Sequence of chain 1.B:
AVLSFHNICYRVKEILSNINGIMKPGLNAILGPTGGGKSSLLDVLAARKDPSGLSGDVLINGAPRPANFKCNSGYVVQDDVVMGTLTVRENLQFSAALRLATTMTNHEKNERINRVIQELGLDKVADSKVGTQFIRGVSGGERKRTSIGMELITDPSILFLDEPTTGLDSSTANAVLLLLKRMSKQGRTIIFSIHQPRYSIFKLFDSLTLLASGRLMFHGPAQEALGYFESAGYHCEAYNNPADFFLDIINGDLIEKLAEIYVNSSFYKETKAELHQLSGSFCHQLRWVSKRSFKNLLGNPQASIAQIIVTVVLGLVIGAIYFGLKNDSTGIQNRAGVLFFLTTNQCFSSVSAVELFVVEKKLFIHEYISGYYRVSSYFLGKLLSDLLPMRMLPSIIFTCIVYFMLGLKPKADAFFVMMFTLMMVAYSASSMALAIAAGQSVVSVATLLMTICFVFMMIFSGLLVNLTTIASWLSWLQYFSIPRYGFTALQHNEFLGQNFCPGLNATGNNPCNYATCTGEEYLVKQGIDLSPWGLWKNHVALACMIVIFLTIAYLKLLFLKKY

Binding-site contacts:
Ligand atom C25 contacts residue PHE439 of chain 1.B at 3.6 Å (hydrophobic).
Ligand atom C16 contacts residue PHE439 of chain 1.B at 4.2 Å (hydrophobic).
Ligand atom C14 contacts residue PHE439 of chain 1.B at 4.0 Å (hydrophobic).
Ligand atom O22 contacts residue PHE439 of chain 1.B at 4.0 Å.
Ligand atom C27 contacts residue THR542 of chain 1.B at 4.1 Å.
Ligand atom C20 contacts residue THR435 of chain 1.B at 4.2 Å.
Ligand atom C1 contacts residue THR542 of chain 1.B at 4.0 Å.
Ligand atom C13 contacts residue PHE439 of chain 1.B at 4.2 Å (hydrophobic).
Ligand atom C5 contacts residue VAL546 of chain 1.B at 4.1 Å (hydrophobic).
Ligand atom C19 contacts residue VAL546 of chain 1.A at 3.9 Å (hydrophobic).
Ligand atom N12 contacts residue PHE439 of chain 1.A at 4.1 Å.
Ligand atom O23 contacts residue MET549 of chain 1.A at 3.6 Å (h-bond).
Ligand atom O24 contacts residue MET549 of chain 1.A at 3.0 Å (h-bond).
Ligand atom O23 contacts residue THR435 of chain 1.B at 3.9 Å.
Ligand atom O24 contacts residue PHE439 of chain 1.A at 4.0 Å.
Ligand atom C29 contacts residue PHE439 of chain 1.A at 3.1 Å (hydrophobic).
Ligand atom C17 contacts residue PHE439 of chain 1.B at 4.2 Å (hydrophobic).
Ligand atom C13 contacts residue PHE439 of chain 1.A at 4.0 Å (hydrophobic).
Ligand atom N10 contacts residue VAL546 of chain 1.B at 3.8 Å.
Ligand atom C15 contacts residue PHE439 of chain 1.B at 4.1 Å (hydrophobic).
Ligand atom C4 contacts residue VAL546 of chain 1.B at 4.2 Å (hydrophobic).
Ligand atom N10 contacts residue PHE439 of chain 1.A at 3.9 Å.
Ligand atom C21 contacts residue MET549 of chain 1.A at 4.2 Å (hydrophobic).
Ligand atom O23 contacts residue PHE432 of chain 1.B at 4.1 Å.
Ligand atom C7 contacts residue THR542 of chain 1.B at 3.6 Å.
Ligand atom O18 contacts residue THR542 of chain 1.A at 3.6 Å.
Ligand atom C6 contacts residue PHE439 of chain 1.A at 4.2 Å (hydrophobic).
Ligand atom C4 contacts residue ASN436 of chain 1.A at 3.4 Å.
Ligand atom C8 contacts residue PHE439 of chain 1.A at 4.1 Å (hydrophobic).
Ligand atom C3 contacts residue ASN436 of chain 1.A at 3.5 Å.
Ligand atom C17 contacts residue PHE439 of chain 1.A at 4.1 Å (hydrophobic).
Ligand atom C29 contacts residue SER440 of chain 1.A at 4.1 Å.
Ligand atom C6 contacts residue THR542 of chain 1.B at 3.8 Å.
Ligand atom C25 contacts residue MET549 of chain 1.B at 3.7 Å (hydrophobic).
Ligand atom C5 contacts residue PHE439 of chain 1.A at 3.9 Å (hydrophobic).
Ligand atom C9 contacts residue PHE439 of chain 1.A at 3.9 Å (hydrophobic).
Ligand atom C11 contacts residue THR542 of chain 1.B at 4.2 Å.
Ligand atom C14 contacts residue THR542 of chain 1.A at 4.2 Å.
Ligand atom C31 contacts residue MET549 of chain 1.B at 3.9 Å (hydrophobic).
Ligand atom C19 contacts residue PHE439 of chain 1.B at 4.2 Å (hydrophobic).

A protein and the small-molecule ligand that binds it are described below.
Small molecule (SMILES): CC[C@@]1(O)C(=O)OCc2c1cc1n(c2=O)Cc2cc3c(CN(C)C)c(O)ccc3nc2-1

Sequence of chain 1.A:
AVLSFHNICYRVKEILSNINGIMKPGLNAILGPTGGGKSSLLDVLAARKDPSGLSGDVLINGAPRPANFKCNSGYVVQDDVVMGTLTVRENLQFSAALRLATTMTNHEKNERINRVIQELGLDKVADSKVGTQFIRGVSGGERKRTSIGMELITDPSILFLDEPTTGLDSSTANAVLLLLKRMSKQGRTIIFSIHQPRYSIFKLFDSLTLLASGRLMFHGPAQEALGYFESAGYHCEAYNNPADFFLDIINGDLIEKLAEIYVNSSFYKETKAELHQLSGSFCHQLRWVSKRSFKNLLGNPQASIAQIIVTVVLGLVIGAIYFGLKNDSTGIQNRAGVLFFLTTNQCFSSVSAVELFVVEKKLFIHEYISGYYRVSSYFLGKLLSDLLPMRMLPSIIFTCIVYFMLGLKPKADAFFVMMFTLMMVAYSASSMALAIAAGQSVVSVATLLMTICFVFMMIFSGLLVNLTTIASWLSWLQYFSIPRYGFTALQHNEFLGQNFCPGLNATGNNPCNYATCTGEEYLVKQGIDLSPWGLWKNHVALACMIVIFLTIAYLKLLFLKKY